A small-molecule ligand and the protein it binds are described below.
Small molecule (SMILES): O=S(=O)(c1ccccc1)N(CC(F)(F)F)c1ccc(C(O)(C(F)(F)F)C(F)(F)F)cc1

Sequence of chain 1.B:
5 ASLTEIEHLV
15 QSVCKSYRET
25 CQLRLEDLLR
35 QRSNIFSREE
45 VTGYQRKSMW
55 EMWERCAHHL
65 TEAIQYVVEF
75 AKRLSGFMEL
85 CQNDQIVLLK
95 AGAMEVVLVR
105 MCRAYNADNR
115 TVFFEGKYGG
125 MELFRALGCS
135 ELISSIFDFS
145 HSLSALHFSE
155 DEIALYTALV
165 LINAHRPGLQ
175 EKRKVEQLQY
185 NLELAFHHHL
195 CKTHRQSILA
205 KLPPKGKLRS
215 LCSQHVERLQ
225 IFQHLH

Binding-site contacts:
Ligand atom C01 contacts residue MET105 of chain 1.B at 4.0 Å (hydrophobic).
Ligand atom O13 contacts residue MET105 of chain 1.B at 4.0 Å.
Ligand atom F39 contacts residue CYS60 of chain 1.B at 3.0 Å.
Ligand atom C28 contacts residue CYS60 of chain 1.B at 4.0 Å (hydrophobic).
Ligand atom F22 contacts residue HIS63 of chain 1.B at 3.1 Å.
Ligand atom O14 contacts residue PHE117 of chain 1.B at 3.3 Å (h-bond).
Ligand atom C19 contacts residue HIS63 of chain 1.B at 4.0 Å.
Ligand atom F40 contacts residue ALA61 of chain 1.B at 3.3 Å.
Ligand atom F41 contacts residue HIS219 of chain 1.B at 2.7 Å.
Ligand atom F20 contacts residue HIS63 of chain 1.B at 3.1 Å.
Ligand atom C05 contacts residue PHE128 of chain 1.B at 3.3 Å (hydrophobic).
Ligand atom F20 contacts residue ALA67 of chain 1.B at 3.6 Å.
Ligand atom C27 contacts residue CYS60 of chain 1.B at 3.5 Å (hydrophobic).
Ligand atom O42 contacts residue LEU64 of chain 1.B at 4.0 Å.
Ligand atom F39 contacts residue HIS219 of chain 1.B at 4.2 Å.
Ligand atom F39 contacts residue TRP57 of chain 1.B at 3.8 Å.
Ligand atom F41 contacts residue TRP57 of chain 1.B at 3.7 Å.
Ligand atom F37 contacts residue ILE140 of chain 1.B at 3.6 Å.
Ligand atom O13 contacts residue VAL116 of chain 1.B at 4.3 Å.
Ligand atom C33 contacts residue HIS219 of chain 1.B at 3.4 Å.
Ligand atom F40 contacts residue CYS60 of chain 1.B at 3.0 Å.
Ligand atom C26 contacts residue CYS60 of chain 1.B at 4.2 Å (hydrophobic).
Ligand atom C03 contacts residue ILE140 of chain 1.B at 3.9 Å (hydrophobic).
Ligand atom C06 contacts residue PHE128 of chain 1.B at 3.5 Å (hydrophobic).
Ligand atom C34 contacts residue HIS219 of chain 1.B at 3.4 Å.
Ligand atom C25 contacts residue LEU64 of chain 1.B at 3.8 Å (hydrophobic).
Ligand atom F36 contacts residue TRP57 of chain 1.B at 3.6 Å.
Ligand atom C03 contacts residue MET105 of chain 1.B at 3.4 Å (hydrophobic).
Ligand atom O14 contacts residue VAL116 of chain 1.B at 4.0 Å.
Ligand atom C04 contacts residue MET105 of chain 1.B at 3.9 Å (hydrophobic).
Ligand atom F37 contacts residue HIS219 of chain 1.B at 3.2 Å.
Ligand atom F20 contacts residue GLN26 of chain 1.B at 3.6 Å.
Ligand atom C38 contacts residue CYS60 of chain 1.B at 3.5 Å (hydrophobic).
Ligand atom O42 contacts residue HIS219 of chain 1.B at 2.8 Å (h-bond).
Ligand atom C02 contacts residue MET105 of chain 1.B at 3.4 Å (hydrophobic).
Ligand atom C24 contacts residue LEU64 of chain 1.B at 4.0 Å (hydrophobic).
Ligand atom F40 contacts residue LEU64 of chain 1.B at 4.0 Å.
Ligand atom F41 contacts residue LEU223 of chain 1.B at 3.5 Å.
Ligand atom C38 contacts residue HIS219 of chain 1.B at 3.5 Å.
Ligand atom F36 contacts residue HIS219 of chain 1.B at 3.0 Å.